Binding-site contacts:
Ligand atom C3A contacts residue GLY90 of chain 4.A at 3.3 Å.
Ligand atom C4 contacts residue ILE22 of chain 4.A at 3.5 Å (hydrophobic).
Ligand atom C7A contacts residue GLY90 of chain 4.A at 3.8 Å.
Ligand atom C6 contacts residue PHE12 of chain 4.A at 4.2 Å (hydrophobic).
Ligand atom C4 contacts residue GLY90 of chain 4.A at 3.5 Å.
Ligand atom C2 contacts residue GLY90 of chain 4.A at 3.8 Å.
Ligand atom O2 contacts residue ARG92 of chain 4.A at 3.7 Å.
Ligand atom O1 contacts residue THR95 of chain 4.A at 4.3 Å.
Ligand atom C7A contacts residue LYS89 of chain 4.A at 4.2 Å.
Ligand atom C2' contacts residue HIS19 of chain 4.A at 3.5 Å.
Ligand atom N1 contacts residue LYS89 of chain 4.A at 4.3 Å.
Ligand atom C7 contacts residue PRO9 of chain 4.A at 3.3 Å (hydrophobic).
Ligand atom C3' contacts residue ARG92 of chain 4.A at 4.3 Å.
Ligand atom C7 contacts residue PHE12 of chain 4.A at 4.3 Å (hydrophobic).
Ligand atom C6 contacts residue PHE23 of chain 4.A at 4.1 Å (hydrophobic).
Ligand atom C1' contacts residue HIS19 of chain 4.A at 3.6 Å.
Ligand atom C6 contacts residue CYS8 of chain 4.A at 3.5 Å (hydrophobic).
Ligand atom O1 contacts residue ARG92 of chain 4.A at 2.8 Å (salt-bridge).
Ligand atom C4 contacts residue HIS19 of chain 4.A at 3.9 Å.
Ligand atom C3' contacts residue THR120 of chain 4.A at 4.3 Å.
Ligand atom C7 contacts residue GLY90 of chain 4.A at 4.3 Å.
Ligand atom N1 contacts residue GLY90 of chain 4.A at 4.2 Å.
Ligand atom C5 contacts residue ILE22 of chain 4.A at 3.4 Å (hydrophobic).
Ligand atom C5 contacts residue GLY90 of chain 4.A at 4.0 Å.
Ligand atom C7A contacts residue PRO9 of chain 4.A at 4.1 Å (hydrophobic).
Ligand atom C3 contacts residue GLY90 of chain 4.A at 3.6 Å.
Ligand atom C2' contacts residue ARG92 of chain 4.A at 3.9 Å.
Ligand atom C5 contacts residue PHE23 of chain 4.A at 4.0 Å (hydrophobic).
Ligand atom C7 contacts residue LYS89 of chain 4.A at 4.1 Å.
Ligand atom C3A contacts residue HIS19 of chain 4.A at 3.8 Å.
Ligand atom O2 contacts residue HIS19 of chain 4.A at 3.0 Å (h-bond).
Ligand atom C3' contacts residue GLY90 of chain 4.A at 3.6 Å.
Ligand atom C6 contacts residue PRO9 of chain 4.A at 4.2 Å (hydrophobic).
Ligand atom O2 contacts residue SER128 of chain 4.A at 4.2 Å.
Ligand atom C6 contacts residue VAL88 of chain 4.A at 3.8 Å (hydrophobic).
Ligand atom C7 contacts residue VAL88 of chain 4.A at 4.1 Å (hydrophobic).
Ligand atom C3 contacts residue HIS19 of chain 4.A at 3.9 Å.
Ligand atom N1 contacts residue PRO9 of chain 4.A at 4.2 Å.
Ligand atom C1' contacts residue ARG92 of chain 4.A at 3.4 Å.
Ligand atom C3' contacts residue HIS19 of chain 4.A at 4.1 Å.

The small molecule below binds the protein below.
Small molecule (SMILES): O=C(O)CCc1c[nH]c2ccccc12

Sequence of chain 4.A:
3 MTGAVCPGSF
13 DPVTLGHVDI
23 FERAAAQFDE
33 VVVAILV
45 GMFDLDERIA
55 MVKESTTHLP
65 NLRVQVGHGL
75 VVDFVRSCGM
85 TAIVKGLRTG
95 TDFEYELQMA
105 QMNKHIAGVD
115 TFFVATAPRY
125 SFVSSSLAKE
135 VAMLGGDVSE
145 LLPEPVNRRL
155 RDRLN